Sequence of chain 1.C:
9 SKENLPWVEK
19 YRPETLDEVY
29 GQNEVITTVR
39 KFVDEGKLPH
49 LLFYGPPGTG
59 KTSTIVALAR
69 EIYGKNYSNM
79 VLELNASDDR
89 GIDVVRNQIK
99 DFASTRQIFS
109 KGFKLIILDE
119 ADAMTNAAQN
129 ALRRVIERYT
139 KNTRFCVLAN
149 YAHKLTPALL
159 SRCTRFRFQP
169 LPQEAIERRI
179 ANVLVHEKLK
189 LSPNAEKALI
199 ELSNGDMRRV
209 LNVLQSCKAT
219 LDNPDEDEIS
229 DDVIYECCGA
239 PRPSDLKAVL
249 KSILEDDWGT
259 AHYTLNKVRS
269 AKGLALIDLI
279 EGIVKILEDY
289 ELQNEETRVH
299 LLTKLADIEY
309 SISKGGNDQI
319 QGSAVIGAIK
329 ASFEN

Binding-site contacts:
Ligand atom O2A contacts residue ARG206 of chain 1.C at 3.3 Å (salt-bridge).
Ligand atom O3' contacts residue ARG20 of chain 1.C at 3.2 Å.
Ligand atom O3A contacts residue ARG206 of chain 1.C at 3.1 Å (salt-bridge).
Ligand atom O2G contacts residue MG1 of chain 1.Q at 2.0 Å.
Ligand atom N6 contacts residue TYR28 of chain 1.C at 2.8 Å (h-bond).
Ligand atom O3A contacts residue GLY56 of chain 1.C at 3.4 Å.
Ligand atom O2B contacts residue MG1 of chain 1.Q at 1.9 Å.
Ligand atom O2G contacts residue ARG183 of chain 1.D at 3.0 Å (salt-bridge).
Ligand atom N6 contacts residue VAL27 of chain 1.C at 3.5 Å.
Ligand atom N7 contacts residue THR57 of chain 1.C at 3.1 Å.
Ligand atom PB contacts residue MG1 of chain 1.Q at 3.4 Å.
Ligand atom O2A contacts residue ARG20 of chain 1.C at 3.0 Å (salt-bridge).
Ligand atom O1A contacts residue GLY58 of chain 1.C at 3.1 Å.
Ligand atom O1A contacts residue THR60 of chain 1.C at 3.4 Å (h-bond).
Ligand atom PG contacts residue ARG154 of chain 1.D at 3.4 Å.
Ligand atom O3B contacts residue GLY56 of chain 1.C at 2.8 Å (h-bond).
Ligand atom PG contacts residue MG1 of chain 1.Q at 3.3 Å.
Ligand atom N9 contacts residue MET205 of chain 1.C at 3.5 Å.
Ligand atom O1A contacts residue SER61 of chain 1.C at 3.1 Å (h-bond).
Ligand atom N6 contacts residue THR57 of chain 1.C at 3.4 Å (h-bond).
Ligand atom S1G contacts residue ARG183 of chain 1.D at 3.1 Å (salt-bridge).
Ligand atom O2' contacts residue VAL16 of chain 1.C at 3.2 Å (h-bond).
Ligand atom O2G contacts residue ARG154 of chain 1.D at 3.4 Å (salt-bridge).
Ligand atom C5' contacts residue ARG206 of chain 1.C at 3.5 Å.
Ligand atom O1B contacts residue THR57 of chain 1.C at 3.1 Å (h-bond).
Ligand atom O2' contacts residue LEU209 of chain 1.C at 3.2 Å.
Ligand atom O2A contacts residue GLU158 of chain 1.D at 3.5 Å (salt-bridge).
Ligand atom O2B contacts residue THR60 of chain 1.C at 3.1 Å (h-bond).
Ligand atom O1B contacts residue LYS59 of chain 1.C at 2.9 Å (salt-bridge).
Ligand atom O3G contacts residue ASN148 of chain 1.C at 3.1 Å (h-bond).
Ligand atom O2' contacts residue TYR19 of chain 1.C at 3.3 Å (h-bond).
Ligand atom S1G contacts residue ARG154 of chain 1.D at 3.3 Å (salt-bridge).
Ligand atom O3G contacts residue ARG154 of chain 1.D at 3.1 Å (salt-bridge).
Ligand atom O3' contacts residue VAL16 of chain 1.C at 3.0 Å (h-bond).
Ligand atom N1 contacts residue TYR28 of chain 1.C at 3.3 Å (h-bond).
Ligand atom O1A contacts residue LYS59 of chain 1.C at 3.4 Å (salt-bridge).
Ligand atom O2G contacts residue ARG206 of chain 1.C at 3.4 Å (salt-bridge).
Ligand atom O3G contacts residue LYS59 of chain 1.C at 3.0 Å (salt-bridge).
Ligand atom O1B contacts residue GLY58 of chain 1.C at 2.9 Å (h-bond).
Ligand atom N7 contacts residue GLY58 of chain 1.C at 3.0 Å (h-bond).

Sequence of chain 1.D:
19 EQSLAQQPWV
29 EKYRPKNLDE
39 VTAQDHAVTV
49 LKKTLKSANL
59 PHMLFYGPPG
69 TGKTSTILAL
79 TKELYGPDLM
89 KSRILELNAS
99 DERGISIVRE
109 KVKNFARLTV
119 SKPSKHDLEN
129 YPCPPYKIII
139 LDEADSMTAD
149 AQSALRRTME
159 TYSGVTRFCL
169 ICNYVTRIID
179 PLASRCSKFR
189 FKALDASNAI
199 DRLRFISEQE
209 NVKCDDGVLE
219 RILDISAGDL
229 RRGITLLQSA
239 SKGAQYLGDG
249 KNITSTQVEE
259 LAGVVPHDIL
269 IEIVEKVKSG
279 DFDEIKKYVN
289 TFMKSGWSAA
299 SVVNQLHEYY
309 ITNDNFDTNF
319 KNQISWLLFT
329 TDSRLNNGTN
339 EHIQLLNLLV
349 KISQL

A protein and the small-molecule ligand that binds it are described below.
Small molecule (SMILES): Nc1ncnc2c1ncn2[C@@H]1O[C@H](COP(=O)(O)OP(=O)(O)OP(O)(O)=S)[C@@H](O)[C@H]1O